Binding-site contacts:
Ligand atom C16 contacts residue HIS209 of chain 1.F at 3.3 Å.
Ligand atom N08 contacts residue ASP86 of chain 1.F at 3.2 Å (salt-bridge).
Ligand atom O18 contacts residue CYS167 of chain 1.F at 3.3 Å.
Ligand atom C17 contacts residue HIS209 of chain 1.F at 3.1 Å.
Ligand atom N01 contacts residue ASP86 of chain 1.F at 2.6 Å (salt-bridge).
Ligand atom C21 contacts residue HIS85 of chain 1.F at 3.6 Å.
Ligand atom C04 contacts residue GLU115 of chain 1.F at 3.4 Å.
Ligand atom C21 contacts residue ZN1 of chain 1.X at 3.0 Å.
Ligand atom N08 contacts residue ASP87 of chain 1.F at 3.5 Å (salt-bridge).
Ligand atom C07 contacts residue HIS85 of chain 1.F at 3.5 Å.
Ligand atom C10 contacts residue PHE31 of chain 1.F at 3.4 Å (hydrophobic).
Ligand atom O19 contacts residue ARG174 of chain 1.F at 2.8 Å (salt-bridge).
Ligand atom O23 contacts residue HIS85 of chain 1.F at 3.2 Å (h-bond).
Ligand atom O22 contacts residue ZN1 of chain 1.X at 2.2 Å.
Ligand atom O22 contacts residue HIS85 of chain 1.F at 3.4 Å (h-bond).
Ligand atom C20 contacts residue ZN1 of chain 1.X at 3.3 Å.
Ligand atom C24 contacts residue ASP86 of chain 1.F at 3.0 Å.
Ligand atom O22 contacts residue HIS83 of chain 1.F at 3.5 Å (h-bond).
Ligand atom O18 contacts residue HIS148 of chain 1.F at 3.3 Å.
Ligand atom O23 contacts residue ZN1 of chain 1.Y at 2.6 Å.
Ligand atom N09 contacts residue TRP56 of chain 1.F at 3.6 Å.
Ligand atom O18 contacts residue ZN1 of chain 1.X at 2.2 Å.
Ligand atom O22 contacts residue HIS148 of chain 1.F at 3.3 Å (h-bond).
Ligand atom C16 contacts residue ZN1 of chain 1.X at 3.4 Å.
Ligand atom N09 contacts residue ASP87 of chain 1.F at 3.5 Å.
Ligand atom C02 contacts residue ASP86 of chain 1.F at 3.4 Å.
Ligand atom C05 contacts residue HIS85 of chain 1.F at 3.5 Å.
Ligand atom C17 contacts residue ZN1 of chain 1.X at 3.2 Å.
Ligand atom O23 contacts residue HIS148 of chain 1.F at 3.0 Å.
Ligand atom N01 contacts residue GLU115 of chain 1.F at 3.6 Å.
Ligand atom C21 contacts residue ZN1 of chain 1.Y at 2.7 Å.
Ligand atom C13 contacts residue TRP56 of chain 1.F at 3.5 Å (hydrophobic).
Ligand atom O22 contacts residue ZN1 of chain 1.Y at 2.1 Å.
Ligand atom O18 contacts residue HIS209 of chain 1.F at 2.7 Å (h-bond).
Ligand atom O22 contacts residue ASP87 of chain 1.F at 2.9 Å (salt-bridge).
Ligand atom C02 contacts residue ASN117 of chain 1.F at 3.6 Å.
Ligand atom C03 contacts residue GLU115 of chain 1.F at 2.9 Å.
Ligand atom C21 contacts residue HIS148 of chain 1.F at 3.5 Å.
Ligand atom N01 contacts residue ASN117 of chain 1.F at 2.6 Å (h-bond).
Ligand atom N08 contacts residue HIS85 of chain 1.F at 3.4 Å.

The protein below binds the small molecule below.
Small molecule (SMILES): Nc1cccc(-c2cn(-c3cccc(C(=O)O)c3C(=O)O)nn2)c1

Sequence of chain 1.F:
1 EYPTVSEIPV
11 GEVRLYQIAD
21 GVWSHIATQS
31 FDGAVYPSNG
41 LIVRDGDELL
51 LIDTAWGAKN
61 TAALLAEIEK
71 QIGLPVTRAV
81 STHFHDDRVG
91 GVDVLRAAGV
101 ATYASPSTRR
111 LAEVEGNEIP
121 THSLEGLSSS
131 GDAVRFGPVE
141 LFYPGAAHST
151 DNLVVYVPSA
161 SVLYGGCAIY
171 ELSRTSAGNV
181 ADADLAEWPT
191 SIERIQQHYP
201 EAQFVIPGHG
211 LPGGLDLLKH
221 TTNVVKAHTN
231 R